Sequence of chain 1.B:
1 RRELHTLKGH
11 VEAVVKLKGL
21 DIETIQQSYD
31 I

Sequence of chain 1.A:
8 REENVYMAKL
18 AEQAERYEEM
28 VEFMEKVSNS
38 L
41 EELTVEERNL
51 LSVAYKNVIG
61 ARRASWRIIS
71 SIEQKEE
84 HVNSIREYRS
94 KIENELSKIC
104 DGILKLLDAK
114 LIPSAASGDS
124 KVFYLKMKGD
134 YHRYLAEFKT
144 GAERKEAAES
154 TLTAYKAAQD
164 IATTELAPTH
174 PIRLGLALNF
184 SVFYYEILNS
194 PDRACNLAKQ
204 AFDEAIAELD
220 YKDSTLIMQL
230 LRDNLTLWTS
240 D

Binding-site contacts:
Ligand atom OAH contacts residue ILE175 of chain 1.A at 4.0 Å.
Ligand atom OAH contacts residue GLY178 of chain 1.A at 3.7 Å.
Ligand atom CAL contacts residue ARG48 of chain 1.A at 4.2 Å.
Ligand atom CAX contacts residue ASN49 of chain 1.A at 3.5 Å.
Ligand atom OAB contacts residue HIS173 of chain 1.A at 4.0 Å.
Ligand atom CAP contacts residue PRO174 of chain 1.A at 3.4 Å (hydrophobic).
Ligand atom OAG contacts residue HIS5 of chain 1.B at 3.5 Å (h-bond).
Ligand atom CAM contacts residue HIS173 of chain 1.A at 4.1 Å.
Ligand atom CAQ contacts residue ASP222 of chain 1.A at 3.8 Å.
Ligand atom OAE contacts residue LYS56 of chain 1.A at 3.2 Å (salt-bridge).
Ligand atom CAL contacts residue ILE175 of chain 1.A at 4.1 Å (hydrophobic).
Ligand atom CAV contacts residue ASN49 of chain 1.A at 3.6 Å.
Ligand atom CAS contacts residue ILE175 of chain 1.A at 3.4 Å (hydrophobic).
Ligand atom NBH contacts residue LYS129 of chain 1.A at 3.7 Å.
Ligand atom CAW contacts residue ILE175 of chain 1.A at 4.1 Å (hydrophobic).
Ligand atom CAW contacts residue PRO174 of chain 1.A at 4.1 Å (hydrophobic).
Ligand atom OAA contacts residue LYS56 of chain 1.A at 3.6 Å.
Ligand atom OAD contacts residue LYS129 of chain 1.A at 3.4 Å (salt-bridge).
Ligand atom OAB contacts residue PRO174 of chain 1.A at 2.9 Å.
Ligand atom CAI contacts residue ARG48 of chain 1.A at 3.7 Å.
Ligand atom NBG contacts residue ASP222 of chain 1.A at 3.8 Å.
Ligand atom CBD contacts residue ASP222 of chain 1.A at 3.9 Å.
Ligand atom CBE contacts residue ILE175 of chain 1.A at 4.0 Å (hydrophobic).
Ligand atom NBH contacts residue ILE31 of chain 1.B at 3.9 Å.
Ligand atom CAJ contacts residue ASP122 of chain 1.A at 4.3 Å.
Ligand atom OAC contacts residue ASN49 of chain 1.A at 3.1 Å.
Ligand atom CAP contacts residue ILE175 of chain 1.A at 3.6 Å (hydrophobic).
Ligand atom OAH contacts residue LYS129 of chain 1.A at 2.7 Å.
Ligand atom OAF contacts residue ASN49 of chain 1.A at 2.8 Å (h-bond).
Ligand atom CAI contacts residue ASP122 of chain 1.A at 3.6 Å.
Ligand atom CAJ contacts residue ARG48 of chain 1.A at 3.1 Å.
Ligand atom CAS contacts residue PRO174 of chain 1.A at 4.0 Å (hydrophobic).
Ligand atom OAA contacts residue ILE31 of chain 1.B at 4.1 Å.
Ligand atom CBF contacts residue ASP222 of chain 1.A at 3.5 Å.
Ligand atom CAU contacts residue LYS56 of chain 1.A at 3.8 Å.
Ligand atom CAK contacts residue ASP122 of chain 1.A at 3.8 Å.
Ligand atom OAB contacts residue ILE175 of chain 1.A at 3.8 Å.
Ligand atom CAJ contacts residue VAL45 of chain 1.A at 4.2 Å (hydrophobic).
Ligand atom OAD contacts residue ILE31 of chain 1.B at 2.9 Å.
Ligand atom OAF contacts residue VAL45 of chain 1.A at 3.8 Å.

A small-molecule ligand and the protein it binds are described below.
Small molecule (SMILES): O=C(C1=C(O)C(=O)N(c2ccc(O)c(C(=O)O)c2)[C@H]1c1ccc([N+](=O)[O-])cc1)c1ccccc1